Sequence of chain 2.B:
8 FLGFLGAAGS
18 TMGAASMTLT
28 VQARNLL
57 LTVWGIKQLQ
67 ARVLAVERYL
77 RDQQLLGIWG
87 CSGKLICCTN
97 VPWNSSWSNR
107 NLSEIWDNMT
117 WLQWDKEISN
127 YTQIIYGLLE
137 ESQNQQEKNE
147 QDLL

This protein binds this small molecule.
Small molecule (SMILES): CC(=O)N[C@@H]1[C@@H](O)[C@H](O)[C@@H](CO)O[C@H]1O

Binding-site contacts:
Ligand atom O7 contacts residue ASN105 of chain 2.B at 3.8 Å.
Ligand atom C2 contacts residue ASN107 of chain 2.B at 2.5 Å.
Ligand atom C1 contacts residue ASN107 of chain 2.B at 1.4 Å.
Ligand atom O5 contacts residue GLU110 of chain 2.B at 4.4 Å.
Ligand atom O5 contacts residue ASN107 of chain 2.B at 2.4 Å (h-bond).
Ligand atom N2 contacts residue ASN107 of chain 2.B at 2.9 Å (h-bond).
Ligand atom C3 contacts residue ASN107 of chain 2.B at 3.8 Å.
Ligand atom C2 contacts residue GLU110 of chain 2.B at 4.5 Å.
Ligand atom C8 contacts residue ASN107 of chain 2.B at 4.3 Å.
Ligand atom C4 contacts residue ASN107 of chain 2.B at 4.2 Å.
Ligand atom C8 contacts residue ARG106 of chain 2.B at 4.5 Å.
Ligand atom C8 contacts residue ASN105 of chain 2.B at 3.7 Å.
Ligand atom C5 contacts residue ASN107 of chain 2.B at 3.7 Å.
Ligand atom C7 contacts residue ASN107 of chain 2.B at 3.8 Å.
Ligand atom C4 contacts residue GLU110 of chain 2.B at 4.1 Å.
Ligand atom C7 contacts residue ASN105 of chain 2.B at 4.3 Å.